This small molecule binds to this protein.
Small molecule (SMILES): OC[C@H]1O[C@H](Oc2c[nH]c3ccc(Br)c(Cl)c23)[C@@H](O)[C@@H](O)[C@@H]1O

Binding-site contacts:
Ligand atom N1 contacts residue LEU99 of chain 1.A at 3.7 Å.
Ligand atom C7 contacts residue LEU99 of chain 1.A at 4.2 Å (hydrophobic).
Ligand atom O4 contacts residue TYR12 of chain 1.A at 3.9 Å.
Ligand atom O3 contacts residue ARG228 of chain 1.A at 3.0 Å (salt-bridge).
Ligand atom C6 contacts residue ALA207 of chain 1.A at 3.4 Å (hydrophobic).
Ligand atom C3 contacts residue ARG228 of chain 1.A at 3.9 Å.
Ligand atom O6 contacts residue ASP208 of chain 1.A at 3.0 Å (salt-bridge).
Ligand atom C4 contacts residue ARG228 of chain 1.A at 3.7 Å.
Ligand atom C1 contacts residue LEU99 of chain 1.A at 3.7 Å (hydrophobic).
Ligand atom C6 contacts residue ASP208 of chain 1.A at 3.5 Å.
Ligand atom O5 contacts residue TYR100 of chain 1.A at 4.1 Å.
Ligand atom O6 contacts residue LEU99 of chain 1.A at 3.1 Å (h-bond).
Ligand atom C4 contacts residue ASP208 of chain 1.A at 3.4 Å.
Ligand atom O2 contacts residue GLY98 of chain 1.A at 3.7 Å.
Ligand atom C12 contacts residue LEU99 of chain 1.A at 3.9 Å (hydrophobic).
Ligand atom N1 contacts residue TYR12 of chain 1.A at 3.3 Å (h-bond).
Ligand atom C11 contacts residue TYR12 of chain 1.A at 2.9 Å (hydrophobic).
Ligand atom O6 contacts residue TYR100 of chain 1.A at 3.0 Å (h-bond).
Ligand atom C6 contacts residue TYR100 of chain 1.A at 3.7 Å (hydrophobic).
Ligand atom O6 contacts residue ALA207 of chain 1.A at 3.1 Å.
Ligand atom O4 contacts residue ASP208 of chain 1.A at 2.5 Å (salt-bridge).
Ligand atom O5 contacts residue GLY98 of chain 1.A at 4.0 Å.
Ligand atom O4 contacts residue GLY227 of chain 1.A at 4.1 Å.
Ligand atom O5 contacts residue LEU99 of chain 1.A at 3.0 Å (h-bond).
Ligand atom C4 contacts residue ASN14 of chain 1.A at 3.5 Å.
Ligand atom C8 contacts residue LEU99 of chain 1.A at 3.9 Å (hydrophobic).
Ligand atom O4 contacts residue ARG228 of chain 1.A at 3.2 Å.
Ligand atom C6 contacts residue LEU99 of chain 1.A at 4.0 Å (hydrophobic).
Ligand atom O2 contacts residue LEU99 of chain 1.A at 3.6 Å.
Ligand atom C6 contacts residue TYR12 of chain 1.A at 3.7 Å (hydrophobic).
Ligand atom C11 contacts residue LEU99 of chain 1.A at 4.1 Å (hydrophobic).
Ligand atom C5 contacts residue LEU99 of chain 1.A at 4.0 Å (hydrophobic).
Ligand atom C5 contacts residue TYR12 of chain 1.A at 3.9 Å (hydrophobic).
Ligand atom O3 contacts residue GLY227 of chain 1.A at 3.6 Å.
Ligand atom O4 contacts residue ASN14 of chain 1.A at 2.4 Å (h-bond).
Ligand atom C9 contacts residue LEU99 of chain 1.A at 3.6 Å (hydrophobic).
Ligand atom O6 contacts residue GLY98 of chain 1.A at 3.2 Å.
Ligand atom C5 contacts residue ASN14 of chain 1.A at 4.1 Å.
Ligand atom C3 contacts residue ASN14 of chain 1.A at 3.7 Å.
Ligand atom C5 contacts residue ASP208 of chain 1.A at 4.0 Å.

Sequence of chain 1.A:
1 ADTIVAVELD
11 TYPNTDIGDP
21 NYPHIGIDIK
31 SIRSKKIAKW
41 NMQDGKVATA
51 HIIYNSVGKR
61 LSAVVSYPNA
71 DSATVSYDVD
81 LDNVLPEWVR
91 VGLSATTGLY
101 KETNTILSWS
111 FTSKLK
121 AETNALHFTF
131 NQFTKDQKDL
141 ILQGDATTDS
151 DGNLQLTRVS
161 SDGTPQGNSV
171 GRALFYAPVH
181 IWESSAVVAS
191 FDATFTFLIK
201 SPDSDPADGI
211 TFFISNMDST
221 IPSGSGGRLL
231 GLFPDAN